Binding-site contacts:
Ligand atom CB contacts residue ILE39 of chain 2.C at 3.7 Å (hydrophobic).
Ligand atom CD1 contacts residue PRO57 of chain 2.C at 3.6 Å (hydrophobic).
Ligand atom O contacts residue ILE39 of chain 2.C at 3.5 Å.
Ligand atom NH1 contacts residue ILE51 of chain 2.C at 3.5 Å (h-bond).
Ligand atom NH1 contacts residue ARG50 of chain 2.C at 3.7 Å.
Ligand atom C contacts residue ILE39 of chain 2.C at 3.6 Å (hydrophobic).
Ligand atom CB contacts residue MET259 of chain 2.C at 3.5 Å (hydrophobic).
Ligand atom C contacts residue ILE54 of chain 2.C at 3.7 Å (hydrophobic).
Ligand atom CG2 contacts residue ALA42 of chain 2.C at 3.7 Å (hydrophobic).
Ligand atom CG2 contacts residue MET259 of chain 2.C at 3.7 Å (hydrophobic).
Ligand atom NE contacts residue ASP53 of chain 2.C at 3.6 Å (salt-bridge).
Ligand atom NH2 contacts residue THR246 of chain 2.C at 2.8 Å (h-bond).
Ligand atom CD2 contacts residue ARG43 of chain 2.C at 3.7 Å.
Ligand atom NH1 contacts residue THR246 of chain 2.C at 3.5 Å.
Ligand atom OG1 contacts residue ASP258 of chain 2.C at 3.5 Å.
Ligand atom O contacts residue ARG43 of chain 2.C at 2.9 Å (salt-bridge).
Ligand atom N contacts residue ARG49 of chain 2.C at 3.5 Å (salt-bridge).
Ligand atom NH2 contacts residue ASP228 of chain 2.C at 2.4 Å (salt-bridge).
Ligand atom CA contacts residue ARG49 of chain 2.C at 3.7 Å.
Ligand atom O contacts residue ARG50 of chain 2.C at 3.7 Å.
Ligand atom CZ contacts residue ASP228 of chain 2.C at 3.2 Å.
Ligand atom N contacts residue ARG49 of chain 2.C at 3.5 Å (salt-bridge).
Ligand atom O contacts residue ARG43 of chain 2.C at 3.3 Å (salt-bridge).
Ligand atom O contacts residue ARG49 of chain 2.C at 3.0 Å (salt-bridge).
Ligand atom O contacts residue ILE54 of chain 2.C at 3.4 Å.
Ligand atom NH1 contacts residue ASP228 of chain 2.C at 3.2 Å (salt-bridge).
Ligand atom N contacts residue ASP258 of chain 2.C at 3.7 Å.
Ligand atom CD contacts residue ASP53 of chain 2.C at 3.3 Å.
Ligand atom C contacts residue ASP258 of chain 2.C at 3.7 Å.
Ligand atom N contacts residue ARG49 of chain 2.C at 3.7 Å.
Ligand atom CA contacts residue ASP258 of chain 2.C at 3.3 Å.
Ligand atom OG1 contacts residue MET259 of chain 2.C at 2.6 Å (h-bond).
Ligand atom N contacts residue ASP258 of chain 2.C at 2.9 Å (salt-bridge).
Ligand atom CA contacts residue ILE54 of chain 2.C at 3.7 Å (hydrophobic).
Ligand atom CB contacts residue ARG49 of chain 2.C at 3.7 Å.
Ligand atom CB contacts residue ARG49 of chain 2.C at 3.6 Å.
Ligand atom CB contacts residue ASP258 of chain 2.C at 3.7 Å.
Ligand atom N contacts residue ASP258 of chain 2.C at 3.2 Å (salt-bridge).
Ligand atom C contacts residue ARG49 of chain 2.C at 3.5 Å.
Ligand atom N contacts residue ASP258 of chain 2.C at 3.3 Å (salt-bridge).

A protein and the small-molecule ligand that binds it are described below.
Small molecule (SMILES): CC(C)C[C@H](NC(=O)CN)C(=O)N[C@H](C(=O)N[C@H](C(=O)NCC(=O)N[C@@H](CO)C(=O)N[C@@H](CC(C)C)C(=O)N[C@@H](CCCN=C(N)N)C(=O)NCC=O)C(C)C)[C@@H](C)O

Sequence of chain 2.C:
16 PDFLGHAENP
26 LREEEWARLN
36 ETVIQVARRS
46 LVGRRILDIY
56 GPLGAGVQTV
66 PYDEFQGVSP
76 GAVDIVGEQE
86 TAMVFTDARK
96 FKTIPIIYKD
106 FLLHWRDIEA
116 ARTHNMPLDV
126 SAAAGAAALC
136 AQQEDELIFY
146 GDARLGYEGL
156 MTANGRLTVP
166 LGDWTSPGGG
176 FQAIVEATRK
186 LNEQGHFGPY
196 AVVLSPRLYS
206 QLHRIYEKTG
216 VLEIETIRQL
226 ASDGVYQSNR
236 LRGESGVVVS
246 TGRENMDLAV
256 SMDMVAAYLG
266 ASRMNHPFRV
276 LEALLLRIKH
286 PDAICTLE